Sequence of chain 1.A:
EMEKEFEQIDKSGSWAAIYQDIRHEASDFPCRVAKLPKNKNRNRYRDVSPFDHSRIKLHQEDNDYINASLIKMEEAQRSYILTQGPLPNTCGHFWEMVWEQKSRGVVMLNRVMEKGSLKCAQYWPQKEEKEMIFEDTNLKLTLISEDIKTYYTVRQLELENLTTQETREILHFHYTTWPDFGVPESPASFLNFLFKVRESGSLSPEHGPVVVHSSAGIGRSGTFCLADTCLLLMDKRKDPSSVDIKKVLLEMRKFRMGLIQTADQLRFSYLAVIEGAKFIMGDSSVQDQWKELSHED

The small molecule below binds the protein below.
Small molecule (SMILES): CC(C)C[C@H](NC(=O)[C@H](Cc1ccc(OP(=O)(O)O)cc1)NC(=O)[C@H](CCC(=O)O)NC(=O)[C@H](CC(=O)O)NC(=O)[C@H](C)NC(=O)[C@@H](N)CC(=O)O)C(N)=O

Binding-site contacts:
Ligand atom C contacts residue GLN21 of chain 1.A at 3.4 Å.
Ligand atom CB contacts residue ASP48 of chain 2.A at 3.3 Å.
Ligand atom N contacts residue ASP48 of chain 2.A at 3.0 Å (salt-bridge).
Ligand atom P contacts residue SER215 of chain 2.A at 3.3 Å.
Ligand atom N contacts residue GLN21 of chain 1.A at 2.5 Å (h-bond).
Ligand atom C contacts residue HIS25 of chain 1.A at 3.4 Å.
Ligand atom C contacts residue TYR46 of chain 2.A at 3.6 Å (hydrophobic).
Ligand atom OH contacts residue ASP181 of chain 2.A at 3.5 Å (salt-bridge).
Ligand atom OE1 contacts residue HIS25 of chain 1.A at 3.1 Å.
Ligand atom O2P contacts residue GLY218 of chain 2.A at 3.5 Å (h-bond).
Ligand atom O2P contacts residue SER215 of chain 2.A at 2.3 Å (h-bond).
Ligand atom CD2 contacts residue TYR46 of chain 2.A at 3.5 Å (hydrophobic).
Ligand atom CG contacts residue ARG47 of chain 2.A at 3.5 Å.
Ligand atom CD contacts residue ARG47 of chain 2.A at 3.4 Å.
Ligand atom N contacts residue ASP48 of chain 2.A at 3.2 Å (salt-bridge).
Ligand atom CB contacts residue ASP48 of chain 2.A at 3.4 Å.
Ligand atom O contacts residue TYR46 of chain 2.A at 3.4 Å.
Ligand atom CE1 contacts residue ILE219 of chain 2.A at 3.6 Å (hydrophobic).
Ligand atom CD2 contacts residue ASP48 of chain 2.A at 3.5 Å.
Ligand atom O3P contacts residue SER216 of chain 2.A at 2.9 Å (h-bond).
Ligand atom CB contacts residue ARG47 of chain 2.A at 2.7 Å.
Ligand atom CD1 contacts residue GLN262 of chain 2.A at 3.2 Å.
Ligand atom OE2 contacts residue ARG47 of chain 2.A at 3.2 Å (salt-bridge).
Ligand atom O2P contacts residue ILE219 of chain 2.A at 3.2 Å (h-bond).
Ligand atom O3P contacts residue ASP181 of chain 2.A at 3.4 Å (salt-bridge).
Ligand atom O contacts residue ARG47 of chain 2.A at 3.0 Å (salt-bridge).
Ligand atom CB contacts residue TYR46 of chain 2.A at 3.4 Å (hydrophobic).
Ligand atom O2P contacts residue GLY220 of chain 2.A at 2.9 Å (h-bond).
Ligand atom O3P contacts residue ALA217 of chain 2.A at 3.1 Å (h-bond).
Ligand atom O3P contacts residue SER215 of chain 2.A at 3.5 Å (h-bond).
Ligand atom OD2 contacts residue ARG47 of chain 2.A at 3.5 Å.
Ligand atom CG contacts residue ARG47 of chain 2.A at 3.6 Å.
Ligand atom O3P contacts residue ARG221 of chain 2.A at 3.1 Å (salt-bridge).
Ligand atom N contacts residue TYR46 of chain 2.A at 3.6 Å.
Ligand atom CE2 contacts residue ASP181 of chain 2.A at 3.5 Å.
Ligand atom O contacts residue HIS25 of chain 1.A at 2.6 Å (h-bond).
Ligand atom CA contacts residue ASP48 of chain 2.A at 3.6 Å.
Ligand atom O contacts residue HIS25 of chain 1.A at 3.6 Å (h-bond).
Ligand atom O1P contacts residue ARG221 of chain 2.A at 2.9 Å (salt-bridge).
Ligand atom O contacts residue HIS25 of chain 1.A at 3.0 Å.

Sequence of chain 2.A:
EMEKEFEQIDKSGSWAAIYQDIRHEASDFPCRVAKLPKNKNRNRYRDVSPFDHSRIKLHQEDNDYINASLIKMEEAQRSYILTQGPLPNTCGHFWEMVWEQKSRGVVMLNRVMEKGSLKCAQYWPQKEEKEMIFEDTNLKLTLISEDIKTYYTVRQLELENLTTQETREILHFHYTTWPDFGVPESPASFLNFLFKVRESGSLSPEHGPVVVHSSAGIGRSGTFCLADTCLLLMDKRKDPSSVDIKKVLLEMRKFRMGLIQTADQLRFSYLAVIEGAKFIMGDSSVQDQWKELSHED